Binding-site contacts:
Ligand atom O6 contacts residue GLY348 of chain 1.M at 3.5 Å.
Ligand atom O6 contacts residue SER179 of chain 1.M at 3.3 Å (h-bond).
Ligand atom C7 contacts residue VAL414 of chain 1.M at 3.8 Å (hydrophobic).
Ligand atom C7 contacts residue ASN232 of chain 1.M at 4.1 Å.
Ligand atom O7 contacts residue VAL414 of chain 1.M at 3.0 Å (h-bond).
Ligand atom N2 contacts residue SER415 of chain 1.M at 4.0 Å.
Ligand atom C8 contacts residue VAL414 of chain 1.M at 3.9 Å (hydrophobic).
Ligand atom C4 contacts residue ASN232 of chain 1.M at 4.3 Å.
Ligand atom C2 contacts residue SER415 of chain 1.M at 4.4 Å.
Ligand atom C5 contacts residue VAL414 of chain 1.M at 3.8 Å (hydrophobic).
Ligand atom C1 contacts residue ASN232 of chain 1.M at 1.4 Å.
Ligand atom C6 contacts residue VAL414 of chain 1.M at 4.4 Å (hydrophobic).
Ligand atom O7 contacts residue ASN346 of chain 1.M at 3.4 Å (h-bond).
Ligand atom O5 contacts residue ASN232 of chain 1.M at 2.4 Å (h-bond).
Ligand atom C5 contacts residue NAG1 of chain 1.DB at 3.8 Å.
Ligand atom C6 contacts residue GLU181 of chain 1.M at 4.1 Å.
Ligand atom C2 contacts residue ASN232 of chain 1.M at 2.5 Å.
Ligand atom O5 contacts residue NAG1 of chain 1.DB at 3.9 Å.
Ligand atom C1 contacts residue SER415 of chain 1.M at 4.0 Å.
Ligand atom O7 contacts residue PRO182 of chain 1.M at 3.9 Å.
Ligand atom O4 contacts residue VAL414 of chain 1.M at 4.0 Å.
Ligand atom C8 contacts residue LEU231 of chain 1.M at 3.6 Å (hydrophobic).
Ligand atom O7 contacts residue CYS413 of chain 1.M at 3.9 Å.
Ligand atom C5 contacts residue ASN232 of chain 1.M at 3.7 Å.
Ligand atom N2 contacts residue ASN232 of chain 1.M at 3.0 Å (h-bond).
Ligand atom C4 contacts residue VAL414 of chain 1.M at 4.3 Å (hydrophobic).
Ligand atom C7 contacts residue ASN346 of chain 1.M at 3.7 Å.
Ligand atom C3 contacts residue VAL414 of chain 1.M at 4.5 Å (hydrophobic).
Ligand atom C8 contacts residue ASN346 of chain 1.M at 3.3 Å.
Ligand atom C6 contacts residue NAG1 of chain 1.DB at 3.7 Å.
Ligand atom C8 contacts residue VAL224 of chain 1.M at 3.9 Å (hydrophobic).
Ligand atom C5 contacts residue GLU181 of chain 1.M at 4.1 Å.
Ligand atom C3 contacts residue ASN232 of chain 1.M at 3.8 Å.

Sequence of chain 1.M:
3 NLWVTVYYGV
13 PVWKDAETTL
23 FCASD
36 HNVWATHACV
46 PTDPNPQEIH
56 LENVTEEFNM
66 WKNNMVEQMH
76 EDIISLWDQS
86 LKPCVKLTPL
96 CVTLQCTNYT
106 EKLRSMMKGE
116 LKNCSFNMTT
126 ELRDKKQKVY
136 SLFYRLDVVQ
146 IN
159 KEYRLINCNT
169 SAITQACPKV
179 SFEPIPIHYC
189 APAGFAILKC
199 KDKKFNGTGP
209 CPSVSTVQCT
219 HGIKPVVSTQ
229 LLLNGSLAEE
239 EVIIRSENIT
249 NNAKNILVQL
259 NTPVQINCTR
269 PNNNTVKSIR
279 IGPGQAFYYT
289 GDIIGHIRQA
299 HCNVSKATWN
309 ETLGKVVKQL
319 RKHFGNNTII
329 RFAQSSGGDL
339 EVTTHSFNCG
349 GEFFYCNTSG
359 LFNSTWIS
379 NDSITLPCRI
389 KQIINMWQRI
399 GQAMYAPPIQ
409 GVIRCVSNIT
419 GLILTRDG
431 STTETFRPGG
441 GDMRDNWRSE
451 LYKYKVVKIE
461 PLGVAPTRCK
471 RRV

The small molecule below binds the protein below.
Small molecule (SMILES): CC(=O)N[C@H]1[C@H](O[C@H]2[C@H](O)[C@@H](NC(C)=O)CO[C@@H]2CO)O[C@H](CO)[C@@H](O[C@@H]2O[C@H](CO)[C@@H](O)[C@H](O[C@H]3O[C@H](CO)[C@@H](O)[C@H](O)[C@@H]3O)[C@@H]2O)[C@@H]1O